The small molecule below binds the protein below.
Small molecule (SMILES): Nc1ccn([C@H]2C[C@H](O)[C@@H](CO[P](=O)(O)O[P](=O)(O)OP(=O)(O)O)O2)c(=O)n1

Binding-site contacts:
Ligand atom O1B contacts residue HIS103 of chain 1.B at 3.8 Å.
Ligand atom C5 contacts residue HIS258 of chain 1.B at 3.6 Å.
Ligand atom N1 contacts residue HIS103 of chain 1.B at 3.0 Å.
Ligand atom O3' contacts residue ASP207 of chain 1.B at 2.9 Å (salt-bridge).
Ligand atom O4' contacts residue ARG52 of chain 1.B at 3.2 Å (salt-bridge).
Ligand atom O1A contacts residue HIS103 of chain 1.B at 3.0 Å.
Ligand atom O2A contacts residue ARG52 of chain 1.B at 3.3 Å (salt-bridge).
Ligand atom O2G contacts residue ARG254 of chain 1.B at 3.1 Å (salt-bridge).
Ligand atom O2A contacts residue ASP199 of chain 1.B at 3.1 Å (salt-bridge).
Ligand atom O2G contacts residue TYR203 of chain 1.B at 2.7 Å (h-bond).
Ligand atom PA contacts residue HIS103 of chain 1.B at 3.6 Å.
Ligand atom C5' contacts residue TYR203 of chain 1.B at 3.5 Å (hydrophobic).
Ligand atom PB contacts residue ARG94 of chain 1.B at 3.6 Å.
Ligand atom C4' contacts residue HIS103 of chain 1.B at 3.8 Å.
Ligand atom C3' contacts residue TYR203 of chain 1.B at 3.5 Å (hydrophobic).
Ligand atom C4 contacts residue HIS103 of chain 1.B at 3.8 Å.
Ligand atom N3 contacts residue TYR262 of chain 1.B at 3.8 Å.
Ligand atom O3A contacts residue ARG94 of chain 1.B at 2.9 Å (salt-bridge).
Ligand atom C5 contacts residue HIS103 of chain 1.B at 3.5 Å.
Ligand atom O1G contacts residue ARG254 of chain 1.B at 3.2 Å (salt-bridge).
Ligand atom O2 contacts residue LEU38 of chain 1.B at 3.7 Å.
Ligand atom O2B contacts residue ARG94 of chain 1.B at 3.0 Å (salt-bridge).
Ligand atom O3G contacts residue LYS200 of chain 1.B at 2.7 Å (salt-bridge).
Ligand atom O3' contacts residue GLN37 of chain 1.B at 3.0 Å (h-bond).
Ligand atom C2' contacts residue TYR262 of chain 1.B at 3.7 Å (hydrophobic).
Ligand atom N4 contacts residue GLN263 of chain 1.B at 3.0 Å (h-bond).
Ligand atom C4 contacts residue GLN263 of chain 1.B at 3.9 Å.
Ligand atom C1' contacts residue HIS103 of chain 1.B at 3.5 Å.
Ligand atom O1A contacts residue HIS121 of chain 1.B at 3.3 Å (h-bond).
Ligand atom C6 contacts residue HIS103 of chain 1.B at 3.1 Å.
Ligand atom C3' contacts residue ASP207 of chain 1.B at 3.8 Å.
Ligand atom O5' contacts residue HIS103 of chain 1.B at 3.0 Å (h-bond).
Ligand atom O3A contacts residue ASP199 of chain 1.B at 3.4 Å (salt-bridge).
Ligand atom O1A contacts residue HIS98 of chain 1.B at 3.3 Å (h-bond).
Ligand atom O2G contacts residue LYS200 of chain 1.B at 3.4 Å (salt-bridge).
Ligand atom O3' contacts residue TYR203 of chain 1.B at 3.3 Å.
Ligand atom PG contacts residue LYS200 of chain 1.B at 3.5 Å.
Ligand atom C2 contacts residue HIS103 of chain 1.B at 3.3 Å.
Ligand atom O4' contacts residue HIS103 of chain 1.B at 2.8 Å (h-bond).
Ligand atom N3 contacts residue HIS103 of chain 1.B at 3.7 Å.

Sequence of chain 1.B:
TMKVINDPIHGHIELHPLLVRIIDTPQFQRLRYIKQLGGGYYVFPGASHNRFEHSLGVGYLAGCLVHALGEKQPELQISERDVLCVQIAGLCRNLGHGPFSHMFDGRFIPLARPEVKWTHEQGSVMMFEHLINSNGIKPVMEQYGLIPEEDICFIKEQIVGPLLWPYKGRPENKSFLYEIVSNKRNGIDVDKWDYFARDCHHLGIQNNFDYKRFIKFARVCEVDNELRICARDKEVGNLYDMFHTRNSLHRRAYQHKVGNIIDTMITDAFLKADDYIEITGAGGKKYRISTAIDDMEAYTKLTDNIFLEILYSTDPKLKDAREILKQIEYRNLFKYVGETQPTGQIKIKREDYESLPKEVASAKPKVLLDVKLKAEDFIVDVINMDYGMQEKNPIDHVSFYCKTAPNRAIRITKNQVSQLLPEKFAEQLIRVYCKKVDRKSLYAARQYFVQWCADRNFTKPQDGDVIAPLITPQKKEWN